This small molecule binds to this protein.
Small molecule (SMILES): CC(=O)N[C@H]1[C@H](O[C@H]2[C@H](O)[C@@H](NC(C)=O)CO[C@@H]2CO)O[C@H](CO)[C@@H](O)[C@@H]1O

Binding-site contacts:
Ligand atom C8 contacts residue ASP648 of chain 1.A at 4.1 Å.
Ligand atom O6 contacts residue ASN291 of chain 1.A at 4.2 Å.
Ligand atom C6 contacts residue ARG566 of chain 1.A at 4.3 Å.
Ligand atom C7 contacts residue ASN291 of chain 1.A at 3.5 Å.
Ligand atom C2 contacts residue ASN291 of chain 1.A at 2.3 Å.
Ligand atom N2 contacts residue ASN291 of chain 1.A at 2.9 Å (h-bond).
Ligand atom C8 contacts residue MET318 of chain 1.A at 4.0 Å (hydrophobic).
Ligand atom C1 contacts residue ASN291 of chain 1.A at 1.5 Å.
Ligand atom C5 contacts residue ILE289 of chain 1.A at 4.1 Å (hydrophobic).
Ligand atom C6 contacts residue ASN291 of chain 1.A at 4.3 Å.
Ligand atom O5 contacts residue ILE289 of chain 1.A at 3.1 Å.
Ligand atom C7 contacts residue SER319 of chain 1.A at 3.4 Å.
Ligand atom C3 contacts residue ASN291 of chain 1.A at 3.7 Å.
Ligand atom C8 contacts residue ASN291 of chain 1.A at 4.3 Å.
Ligand atom C7 contacts residue THR320 of chain 1.A at 4.4 Å.
Ligand atom C1 contacts residue ILE289 of chain 1.A at 3.8 Å (hydrophobic).
Ligand atom O6 contacts residue ARG566 of chain 1.A at 4.2 Å.
Ligand atom N2 contacts residue SER319 of chain 1.A at 4.3 Å.
Ligand atom C5 contacts residue ASN291 of chain 1.A at 3.6 Å.
Ligand atom O7 contacts residue SER319 of chain 1.A at 3.3 Å (h-bond).
Ligand atom C8 contacts residue SER319 of chain 1.A at 3.3 Å.
Ligand atom O7 contacts residue THR320 of chain 1.A at 3.6 Å.
Ligand atom C8 contacts residue GLU647 of chain 1.A at 3.4 Å.
Ligand atom C8 contacts residue ARG566 of chain 1.A at 4.4 Å.
Ligand atom O5 contacts residue ASN291 of chain 1.A at 2.5 Å (h-bond).
Ligand atom O7 contacts residue ASN291 of chain 1.A at 3.9 Å.
Ligand atom C4 contacts residue ASN291 of chain 1.A at 4.1 Å.

Sequence of chain 1.A:
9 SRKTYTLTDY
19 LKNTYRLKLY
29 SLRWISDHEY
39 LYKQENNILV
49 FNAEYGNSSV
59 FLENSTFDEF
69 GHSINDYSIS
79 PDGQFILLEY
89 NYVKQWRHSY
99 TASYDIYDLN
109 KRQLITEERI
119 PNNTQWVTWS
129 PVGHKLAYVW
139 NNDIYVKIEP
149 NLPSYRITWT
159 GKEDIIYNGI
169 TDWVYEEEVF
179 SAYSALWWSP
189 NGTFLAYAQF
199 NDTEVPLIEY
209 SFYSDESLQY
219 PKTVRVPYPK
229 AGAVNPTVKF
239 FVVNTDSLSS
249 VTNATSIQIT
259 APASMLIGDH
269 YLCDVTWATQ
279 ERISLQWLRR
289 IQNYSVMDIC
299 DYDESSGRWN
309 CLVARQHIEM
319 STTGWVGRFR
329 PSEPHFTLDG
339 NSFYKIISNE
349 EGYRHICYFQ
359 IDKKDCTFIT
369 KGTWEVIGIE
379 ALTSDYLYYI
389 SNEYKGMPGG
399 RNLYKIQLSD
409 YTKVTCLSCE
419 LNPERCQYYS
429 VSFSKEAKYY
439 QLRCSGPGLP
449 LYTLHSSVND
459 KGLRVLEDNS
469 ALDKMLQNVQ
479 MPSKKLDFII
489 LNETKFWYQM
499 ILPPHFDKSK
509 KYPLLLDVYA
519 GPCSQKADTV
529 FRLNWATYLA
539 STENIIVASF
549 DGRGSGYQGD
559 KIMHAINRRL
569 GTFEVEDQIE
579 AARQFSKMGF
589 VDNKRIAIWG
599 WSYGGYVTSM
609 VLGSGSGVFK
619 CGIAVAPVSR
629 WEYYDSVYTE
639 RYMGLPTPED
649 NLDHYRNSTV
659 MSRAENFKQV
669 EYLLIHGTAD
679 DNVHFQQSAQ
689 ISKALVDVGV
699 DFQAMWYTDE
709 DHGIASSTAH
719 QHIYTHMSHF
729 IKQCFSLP